Sequence of chain 6.A:
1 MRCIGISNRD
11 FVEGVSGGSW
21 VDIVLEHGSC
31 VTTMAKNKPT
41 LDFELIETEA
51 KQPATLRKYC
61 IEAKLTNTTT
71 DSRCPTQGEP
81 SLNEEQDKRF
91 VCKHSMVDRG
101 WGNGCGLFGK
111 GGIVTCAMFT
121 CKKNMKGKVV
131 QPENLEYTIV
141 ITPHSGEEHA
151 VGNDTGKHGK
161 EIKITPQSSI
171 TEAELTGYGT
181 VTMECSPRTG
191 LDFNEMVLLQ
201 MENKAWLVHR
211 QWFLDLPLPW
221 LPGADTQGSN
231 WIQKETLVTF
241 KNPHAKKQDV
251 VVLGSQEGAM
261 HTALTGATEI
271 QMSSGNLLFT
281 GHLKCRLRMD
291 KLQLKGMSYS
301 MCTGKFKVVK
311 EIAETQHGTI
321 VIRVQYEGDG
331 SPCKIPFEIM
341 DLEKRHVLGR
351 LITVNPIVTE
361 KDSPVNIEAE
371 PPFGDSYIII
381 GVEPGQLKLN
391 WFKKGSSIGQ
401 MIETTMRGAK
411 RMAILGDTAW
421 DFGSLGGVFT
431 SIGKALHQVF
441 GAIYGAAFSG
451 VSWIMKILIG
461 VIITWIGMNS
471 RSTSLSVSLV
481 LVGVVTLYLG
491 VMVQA

A protein and the small-molecule ligand that binds it are described below.
Small molecule (SMILES): CC(=O)N[C@H]1[C@H](O[C@H]2[C@H](O)[C@@H](NC(C)=O)CO[C@@H]2CO)O[C@H](CO)[C@@H](O)[C@@H]1O

Binding-site contacts:
Ligand atom N2 contacts residue HIS149 of chain 1.A at 4.2 Å.
Ligand atom C5 contacts residue HIS158 of chain 1.A at 4.0 Å.
Ligand atom C3 contacts residue HIS149 of chain 1.A at 4.3 Å.
Ligand atom O5 contacts residue HIS158 of chain 1.A at 3.2 Å.
Ligand atom C3 contacts residue ASN153 of chain 1.A at 3.9 Å.
Ligand atom C7 contacts residue ASN153 of chain 1.A at 4.1 Å.
Ligand atom C4 contacts residue ASN153 of chain 1.A at 4.2 Å.
Ligand atom C1 contacts residue THR155 of chain 1.A at 3.9 Å.
Ligand atom C1 contacts residue HIS158 of chain 1.A at 4.2 Å.
Ligand atom C5 contacts residue ASN153 of chain 1.A at 3.6 Å.
Ligand atom C1 contacts residue ASN153 of chain 1.A at 1.4 Å.
Ligand atom C2 contacts residue ASN153 of chain 1.A at 2.5 Å.
Ligand atom O7 contacts residue HIS149 of chain 1.A at 3.3 Å.
Ligand atom C8 contacts residue ASN153 of chain 1.A at 4.5 Å.
Ligand atom O5 contacts residue GLY156 of chain 1.A at 4.1 Å.
Ligand atom O5 contacts residue THR155 of chain 1.A at 3.9 Å.
Ligand atom O3 contacts residue HIS149 of chain 1.A at 4.2 Å.
Ligand atom C1 contacts residue HIS149 of chain 1.A at 3.6 Å.
Ligand atom C6 contacts residue HIS158 of chain 1.A at 3.6 Å.
Ligand atom O6 contacts residue HIS149 of chain 1.A at 3.5 Å.
Ligand atom C4 contacts residue HIS149 of chain 1.A at 3.7 Å.
Ligand atom O5 contacts residue HIS149 of chain 1.A at 3.6 Å (h-bond).
Ligand atom C8 contacts residue GLY102 of chain 6.A at 3.5 Å.
Ligand atom C5 contacts residue HIS149 of chain 1.A at 4.2 Å.
Ligand atom C7 contacts residue HIS149 of chain 1.A at 4.3 Å.
Ligand atom C5 contacts residue GLY156 of chain 1.A at 4.1 Å.
Ligand atom N2 contacts residue ASN153 of chain 1.A at 3.1 Å (h-bond).
Ligand atom O5 contacts residue ASN153 of chain 1.A at 2.3 Å (h-bond).
Ligand atom O6 contacts residue HIS158 of chain 1.A at 3.5 Å.
Ligand atom C2 contacts residue HIS149 of chain 1.A at 3.4 Å.
Ligand atom C6 contacts residue GLY156 of chain 1.A at 3.8 Å.

Sequence of chain 1.A:
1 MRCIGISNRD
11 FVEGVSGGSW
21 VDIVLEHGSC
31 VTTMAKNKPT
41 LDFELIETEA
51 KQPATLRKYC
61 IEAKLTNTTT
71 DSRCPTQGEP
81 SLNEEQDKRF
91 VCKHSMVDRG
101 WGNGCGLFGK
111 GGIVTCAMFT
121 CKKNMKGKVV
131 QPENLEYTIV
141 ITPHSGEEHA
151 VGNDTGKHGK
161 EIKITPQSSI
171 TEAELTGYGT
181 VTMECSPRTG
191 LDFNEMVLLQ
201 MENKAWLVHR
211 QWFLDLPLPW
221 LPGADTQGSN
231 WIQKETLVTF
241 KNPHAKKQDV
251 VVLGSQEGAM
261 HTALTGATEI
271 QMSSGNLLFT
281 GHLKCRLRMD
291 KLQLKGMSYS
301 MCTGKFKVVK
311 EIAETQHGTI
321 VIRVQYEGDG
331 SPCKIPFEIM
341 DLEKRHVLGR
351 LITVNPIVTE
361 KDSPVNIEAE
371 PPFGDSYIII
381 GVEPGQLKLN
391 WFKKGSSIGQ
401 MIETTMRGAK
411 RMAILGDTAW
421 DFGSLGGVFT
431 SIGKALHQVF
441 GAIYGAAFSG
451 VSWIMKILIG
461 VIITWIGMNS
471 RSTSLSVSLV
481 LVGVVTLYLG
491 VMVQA